Sequence of chain 1.A:
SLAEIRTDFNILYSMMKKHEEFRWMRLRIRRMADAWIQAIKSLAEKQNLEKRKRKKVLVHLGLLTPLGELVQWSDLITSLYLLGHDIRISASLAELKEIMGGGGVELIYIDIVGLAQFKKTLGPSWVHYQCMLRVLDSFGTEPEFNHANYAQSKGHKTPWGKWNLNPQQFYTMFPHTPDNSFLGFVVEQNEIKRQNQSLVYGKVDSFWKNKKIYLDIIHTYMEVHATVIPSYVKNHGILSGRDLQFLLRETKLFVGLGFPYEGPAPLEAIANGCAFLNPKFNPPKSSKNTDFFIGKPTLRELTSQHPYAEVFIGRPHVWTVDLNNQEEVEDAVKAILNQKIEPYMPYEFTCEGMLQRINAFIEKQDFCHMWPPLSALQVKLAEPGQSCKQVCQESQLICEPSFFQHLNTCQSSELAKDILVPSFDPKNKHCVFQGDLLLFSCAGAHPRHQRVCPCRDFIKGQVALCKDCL

A small-molecule ligand and the protein it binds are described below.
Small molecule (SMILES): CC(=O)N[C@@H]1[C@@H](O)[C@H](O)[C@@H](CO)O[C@H]1O

Binding-site contacts:
Ligand atom C7 contacts residue GLU248 of chain 1.A at 4.1 Å.
Ligand atom C3 contacts residue ARG219 of chain 1.A at 3.9 Å.
Ligand atom C4 contacts residue ASN221 of chain 1.A at 4.4 Å.
Ligand atom C8 contacts residue GLU248 of chain 1.A at 3.7 Å.
Ligand atom C2 contacts residue ASN221 of chain 1.A at 2.6 Å.
Ligand atom C7 contacts residue ASN221 of chain 1.A at 3.7 Å.
Ligand atom C1 contacts residue ASN221 of chain 1.A at 1.5 Å.
Ligand atom O5 contacts residue ASN221 of chain 1.A at 2.4 Å (h-bond).
Ligand atom C3 contacts residue GLU248 of chain 1.A at 3.5 Å.
Ligand atom O7 contacts residue ASN221 of chain 1.A at 4.0 Å.
Ligand atom C5 contacts residue ASN221 of chain 1.A at 3.7 Å.
Ligand atom O5 contacts residue ARG219 of chain 1.A at 4.3 Å.
Ligand atom N2 contacts residue GLU248 of chain 1.A at 3.0 Å (salt-bridge).
Ligand atom C5 contacts residue ARG219 of chain 1.A at 3.6 Å.
Ligand atom N2 contacts residue ASN221 of chain 1.A at 3.0 Å (h-bond).
Ligand atom C4 contacts residue ARG219 of chain 1.A at 3.9 Å.
Ligand atom C1 contacts residue ARG219 of chain 1.A at 4.2 Å.
Ligand atom C2 contacts residue GLU248 of chain 1.A at 3.6 Å.
Ligand atom O3 contacts residue GLU248 of chain 1.A at 4.2 Å.
Ligand atom C8 contacts residue EDO1 of chain 1.G at 3.2 Å.
Ligand atom O4 contacts residue ARG219 of chain 1.A at 3.6 Å.
Ligand atom C1 contacts residue GLU248 of chain 1.A at 3.7 Å.
Ligand atom C3 contacts residue ASN221 of chain 1.A at 3.9 Å.